Binding-site contacts:
Ligand atom O48 contacts residue MET382 of chain 1.A at 3.0 Å (h-bond).
Ligand atom C57 contacts residue LEU384 of chain 1.A at 3.7 Å (hydrophobic).
Ligand atom O1 contacts residue THR362 of chain 1.A at 3.8 Å.
Ligand atom N17 contacts residue HIS359 of chain 1.A at 3.0 Å (h-bond).
Ligand atom O59 contacts residue LEU384 of chain 1.A at 3.1 Å (h-bond).
Ligand atom C43 contacts residue ARG309 of chain 1.A at 3.6 Å.
Ligand atom C18 contacts residue HIS359 of chain 1.A at 3.6 Å.
Ligand atom O54 contacts residue SER435 of chain 1.A at 3.6 Å (h-bond).
Ligand atom O54 contacts residue SAH1 of chain 1.C at 3.5 Å (h-bond).
Ligand atom C50 contacts residue MET382 of chain 1.A at 3.3 Å (hydrophobic).
Ligand atom C28 contacts residue HIS359 of chain 1.A at 3.6 Å.
Ligand atom N27 contacts residue HIS359 of chain 1.A at 3.1 Å (h-bond).
Ligand atom O58 contacts residue MET382 of chain 1.A at 3.6 Å.
Ligand atom C50 contacts residue SAH1 of chain 1.C at 3.3 Å.
Ligand atom C61 contacts residue ASN385 of chain 1.A at 3.4 Å.
Ligand atom N16 contacts residue HIS359 of chain 1.A at 3.7 Å.
Ligand atom C3 contacts residue HIS359 of chain 1.A at 3.6 Å.
Ligand atom O39 contacts residue ARG309 of chain 1.A at 1.3 Å (salt-bridge).
Ligand atom O63 contacts residue ASN385 of chain 1.A at 2.3 Å (h-bond).
Ligand atom O45 contacts residue GLN279 of chain 1.A at 3.1 Å (h-bond).
Ligand atom C37 contacts residue ARG309 of chain 1.A at 3.7 Å.
Ligand atom O45 contacts residue ARG309 of chain 1.A at 3.0 Å (salt-bridge).
Ligand atom O2 contacts residue HIS359 of chain 1.A at 3.5 Å.
Ligand atom O59 contacts residue GLY383 of chain 1.A at 3.4 Å (h-bond).
Ligand atom C56 contacts residue ASN385 of chain 1.A at 3.3 Å.
Ligand atom C26 contacts residue HIS359 of chain 1.A at 3.6 Å.
Ligand atom O44 contacts residue GLN279 of chain 1.A at 3.0 Å (h-bond).
Ligand atom O59 contacts residue ASN385 of chain 1.A at 3.2 Å (h-bond).
Ligand atom O49 contacts residue PHE307 of chain 1.A at 3.7 Å.
Ligand atom O59 contacts residue MET382 of chain 1.A at 3.0 Å (h-bond).
Ligand atom O48 contacts residue SAH1 of chain 1.C at 3.1 Å (h-bond).
Ligand atom CO contacts residue HIS359 of chain 1.A at 2.7 Å.
Ligand atom O58 contacts residue LEU384 of chain 1.A at 3.5 Å.
Ligand atom O40 contacts residue ARG309 of chain 1.A at 3.3 Å (salt-bridge).
Ligand atom C57 contacts residue ASN385 of chain 1.A at 3.8 Å.
Ligand atom C43 contacts residue GLN279 of chain 1.A at 3.5 Å.
Ligand atom C38 contacts residue ARG309 of chain 1.A at 2.5 Å.
Ligand atom C57 contacts residue MET382 of chain 1.A at 3.8 Å (hydrophobic).
Ligand atom CO contacts residue LYS270 of chain 1.A at 3.6 Å.
Ligand atom N14 contacts residue HIS359 of chain 1.A at 3.8 Å.

A small-molecule ligand and the protein it binds are described below.
Small molecule (SMILES): C[C@@]1(CC(=O)O)C2=CC3=N4->[Co+2]56<-N7=C(C=C([C@H]1CCC(=O)O)N25)C(CC(=O)O)=C(CCC(=O)O)C7=Cc1c(CCC(=O)O)c(CC(=O)O)c(n16)C=C4[C@@](C)(CC(=O)O)[C@@H]3CCC(=O)O

Sequence of chain 1.A:
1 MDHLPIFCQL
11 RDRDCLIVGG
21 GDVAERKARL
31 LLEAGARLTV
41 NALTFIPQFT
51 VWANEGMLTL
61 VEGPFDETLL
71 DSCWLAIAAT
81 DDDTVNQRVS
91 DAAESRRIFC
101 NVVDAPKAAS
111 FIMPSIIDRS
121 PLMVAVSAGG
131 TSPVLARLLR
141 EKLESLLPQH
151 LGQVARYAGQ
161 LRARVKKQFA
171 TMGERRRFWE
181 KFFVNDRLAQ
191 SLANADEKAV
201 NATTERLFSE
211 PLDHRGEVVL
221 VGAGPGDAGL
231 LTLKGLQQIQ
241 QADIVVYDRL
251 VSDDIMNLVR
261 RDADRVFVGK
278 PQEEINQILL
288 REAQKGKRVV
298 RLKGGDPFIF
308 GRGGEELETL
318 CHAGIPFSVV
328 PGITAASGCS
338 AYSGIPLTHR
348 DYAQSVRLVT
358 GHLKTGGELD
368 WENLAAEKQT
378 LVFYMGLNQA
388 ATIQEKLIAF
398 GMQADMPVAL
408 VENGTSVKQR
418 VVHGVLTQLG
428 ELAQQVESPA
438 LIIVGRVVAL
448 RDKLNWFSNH